This protein binds this small molecule.
Small molecule (SMILES): CCOC(=O)CN

Sequence of chain 1.A:
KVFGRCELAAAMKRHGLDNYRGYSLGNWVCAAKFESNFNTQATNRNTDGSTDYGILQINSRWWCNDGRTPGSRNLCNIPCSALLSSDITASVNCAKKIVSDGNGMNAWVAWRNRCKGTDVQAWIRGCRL

Binding-site contacts:
Ligand atom O1 contacts residue ALA107 of chain 1.A at 4.5 Å.
Ligand atom C contacts residue GLN57 of chain 1.A at 3.7 Å.
Ligand atom N contacts residue TRP63 of chain 1.A at 3.5 Å (h-bond).
Ligand atom C1 contacts residue ASP52 of chain 1.A at 3.6 Å.
Ligand atom CA contacts residue ILE98 of chain 1.A at 3.7 Å (hydrophobic).
Ligand atom O1 contacts residue TRP108 of chain 1.A at 3.5 Å.
Ligand atom C2 contacts residue LEU56 of chain 1.A at 4.1 Å (hydrophobic).
Ligand atom C2 contacts residue ASP52 of chain 1.A at 3.4 Å.
Ligand atom C2 contacts residue GLU35 of chain 1.A at 3.5 Å.
Ligand atom O contacts residue ILE98 of chain 1.A at 3.9 Å.
Ligand atom C1 contacts residue GLN57 of chain 1.A at 2.7 Å.
Ligand atom C contacts residue ALA107 of chain 1.A at 4.3 Å (hydrophobic).
Ligand atom O1 contacts residue GLN57 of chain 1.A at 2.7 Å (h-bond).
Ligand atom O1 contacts residue ASN59 of chain 1.A at 4.3 Å.
Ligand atom C contacts residue ILE58 of chain 1.A at 4.0 Å (hydrophobic).
Ligand atom C contacts residue ASN59 of chain 1.A at 4.0 Å.
Ligand atom O contacts residue TRP63 of chain 1.A at 3.5 Å.
Ligand atom N contacts residue ILE98 of chain 1.A at 3.5 Å.
Ligand atom C1 contacts residue TRP108 of chain 1.A at 4.2 Å (hydrophobic).
Ligand atom C2 contacts residue GLN57 of chain 1.A at 2.9 Å.
Ligand atom C contacts residue TRP108 of chain 1.A at 3.9 Å (hydrophobic).
Ligand atom O1 contacts residue ILE58 of chain 1.A at 4.0 Å.
Ligand atom C2 contacts residue TRP108 of chain 1.A at 3.8 Å (hydrophobic).
Ligand atom O1 contacts residue LEU56 of chain 1.A at 3.8 Å.
Ligand atom CA contacts residue TRP108 of chain 1.A at 4.0 Å (hydrophobic).
Ligand atom O contacts residue ILE58 of chain 1.A at 3.4 Å.
Ligand atom C1 contacts residue ASN59 of chain 1.A at 4.4 Å.
Ligand atom CA contacts residue ALA107 of chain 1.A at 3.2 Å (hydrophobic).
Ligand atom O contacts residue ASN59 of chain 1.A at 3.0 Å (h-bond).
Ligand atom N contacts residue ALA107 of chain 1.A at 3.5 Å (h-bond).
Ligand atom C contacts residue ILE98 of chain 1.A at 4.3 Å (hydrophobic).
Ligand atom O contacts residue GLN57 of chain 1.A at 3.8 Å.